Sequence of chain 48.A:
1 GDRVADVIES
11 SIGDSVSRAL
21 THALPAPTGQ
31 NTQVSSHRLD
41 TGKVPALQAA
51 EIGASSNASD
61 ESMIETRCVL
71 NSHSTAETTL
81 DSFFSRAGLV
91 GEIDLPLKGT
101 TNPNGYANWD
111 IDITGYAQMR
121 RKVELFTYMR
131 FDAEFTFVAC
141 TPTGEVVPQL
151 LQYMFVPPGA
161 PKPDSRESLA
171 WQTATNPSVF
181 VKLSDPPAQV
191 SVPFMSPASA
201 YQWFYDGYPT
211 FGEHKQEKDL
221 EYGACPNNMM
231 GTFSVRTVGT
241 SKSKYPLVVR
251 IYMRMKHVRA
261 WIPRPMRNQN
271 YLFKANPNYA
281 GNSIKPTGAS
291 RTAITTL

Binding-site contacts:
Ligand atom CAA contacts residue PRO177 of chain 48.A at 3.3 Å (hydrophobic).
Ligand atom NBB contacts residue TRP203 of chain 48.A at 3.9 Å.
Ligand atom CAP contacts residue PHE135 of chain 48.A at 3.6 Å (hydrophobic).
Ligand atom CAS contacts residue ASN228 of chain 48.A at 3.7 Å.
Ligand atom CAE contacts residue ASN228 of chain 48.A at 3.4 Å.
Ligand atom CAL contacts residue PHE155 of chain 48.A at 3.7 Å (hydrophobic).
Ligand atom CAS contacts residue TRP203 of chain 48.A at 3.5 Å (hydrophobic).
Ligand atom OAW contacts residue MET195 of chain 48.A at 3.3 Å.
Ligand atom CAG contacts residue ASN228 of chain 48.A at 3.2 Å.
Ligand atom CAC contacts residue PHE137 of chain 48.A at 3.8 Å (hydrophobic).
Ligand atom OAW contacts residue ILE111 of chain 48.A at 3.9 Å.
Ligand atom CBA contacts residue TRP203 of chain 48.A at 3.3 Å (hydrophobic).
Ligand atom CAN contacts residue ILE111 of chain 48.A at 3.8 Å (hydrophobic).
Ligand atom OAB contacts residue ASP112 of chain 48.A at 3.6 Å.
Ligand atom CAX contacts residue TRP203 of chain 48.A at 3.5 Å (hydrophobic).
Ligand atom CAL contacts residue PRO177 of chain 48.A at 3.7 Å (hydrophobic).
Ligand atom NAT contacts residue PHE155 of chain 48.A at 3.9 Å.
Ligand atom CAE contacts residue GLN202 of chain 48.A at 3.4 Å.
Ligand atom CAS contacts residue TYR201 of chain 48.A at 3.7 Å (hydrophobic).
Ligand atom CAI contacts residue PHE135 of chain 48.A at 3.7 Å (hydrophobic).
Ligand atom CAA contacts residue SER178 of chain 48.A at 3.5 Å.
Ligand atom CAC contacts residue PHE233 of chain 48.A at 3.9 Å (hydrophobic).
Ligand atom CAG contacts residue TRP203 of chain 48.A at 3.6 Å (hydrophobic).
Ligand atom CAA contacts residue VAL179 of chain 48.A at 3.3 Å (hydrophobic).
Ligand atom CAP contacts residue ILE111 of chain 48.A at 3.6 Å (hydrophobic).
Ligand atom CAA contacts residue TYR153 of chain 48.A at 3.7 Å (hydrophobic).
Ligand atom CBA contacts residue ASN228 of chain 48.A at 3.8 Å.
Ligand atom CAK contacts residue PHE135 of chain 48.A at 3.6 Å (hydrophobic).
Ligand atom OAB contacts residue TRP203 of chain 48.A at 3.8 Å.
Ligand atom CAD contacts residue ASP112 of chain 48.A at 3.7 Å.
Ligand atom OAB contacts residue ILE113 of chain 48.A at 3.2 Å (h-bond).
Ligand atom CAJ contacts residue PHE155 of chain 48.A at 3.8 Å (hydrophobic).
Ligand atom NBC contacts residue TRP203 of chain 48.A at 3.2 Å.
Ligand atom CAD contacts residue THR114 of chain 48.A at 3.6 Å.
Ligand atom CAF contacts residue ASP112 of chain 48.A at 3.6 Å.
Ligand atom CAH contacts residue PHE155 of chain 48.A at 3.7 Å (hydrophobic).
Ligand atom CAR contacts residue TYR201 of chain 48.A at 3.5 Å (hydrophobic).
Ligand atom CAI contacts residue VAL192 of chain 48.A at 3.9 Å (hydrophobic).
Ligand atom CAF contacts residue TRP203 of chain 48.A at 3.8 Å (hydrophobic).
Ligand atom CAG contacts residue GLN202 of chain 48.A at 3.5 Å.

Sequence of chain 49.C:
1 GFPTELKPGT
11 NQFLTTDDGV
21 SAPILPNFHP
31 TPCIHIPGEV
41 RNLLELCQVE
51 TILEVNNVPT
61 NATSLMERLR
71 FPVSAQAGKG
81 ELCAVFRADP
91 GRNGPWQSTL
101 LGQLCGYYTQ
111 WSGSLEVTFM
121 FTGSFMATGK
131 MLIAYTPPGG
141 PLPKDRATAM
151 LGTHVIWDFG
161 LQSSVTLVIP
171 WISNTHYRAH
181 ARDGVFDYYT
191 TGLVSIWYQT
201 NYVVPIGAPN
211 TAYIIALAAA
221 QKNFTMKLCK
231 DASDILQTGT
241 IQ

Sequence of chain 48.C:
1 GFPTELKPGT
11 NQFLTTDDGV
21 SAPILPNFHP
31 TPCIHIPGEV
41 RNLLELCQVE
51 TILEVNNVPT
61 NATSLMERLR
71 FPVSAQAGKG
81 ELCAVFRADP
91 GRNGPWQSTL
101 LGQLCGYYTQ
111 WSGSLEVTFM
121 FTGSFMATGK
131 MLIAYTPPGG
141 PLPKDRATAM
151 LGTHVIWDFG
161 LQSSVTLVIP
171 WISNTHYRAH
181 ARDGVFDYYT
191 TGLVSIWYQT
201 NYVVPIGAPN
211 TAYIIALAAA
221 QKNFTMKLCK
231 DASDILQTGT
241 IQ

A small-molecule ligand and the protein it binds are described below.
Small molecule (SMILES): CCO/N=C/c1ccc(OCCCCCN2CCN(c3ccncc3)C2=O)cc1